Binding-site contacts:
Ligand atom C7 contacts residue DLY2 of chain 1.B at 3.0 Å.
Ligand atom O2 contacts residue ASP104 of chain 1.A at 3.8 Å.
Ligand atom O4 contacts residue GLU95 of chain 1.A at 3.4 Å (salt-bridge).
Ligand atom O4 contacts residue ASP99 of chain 1.A at 3.7 Å.
Ligand atom C7 contacts residue SER23 of chain 1.A at 3.0 Å.
Ligand atom C5 contacts residue DLY1 of chain 1.B at 3.3 Å.
Ligand atom O3 contacts residue ASP104 of chain 1.A at 3.0 Å (salt-bridge).
Ligand atom O4 contacts residue ASP104 of chain 1.A at 3.2 Å (salt-bridge).
Ligand atom O2 contacts residue CA1 of chain 1.I at 2.5 Å.
Ligand atom C7 contacts residue DAL3 of chain 1.B at 3.7 Å.
Ligand atom C4 contacts residue CA1 of chain 1.H at 3.3 Å.
Ligand atom O5 contacts residue SER22 of chain 1.A at 3.4 Å (h-bond).
Ligand atom O3 contacts residue CA1 of chain 1.H at 2.5 Å.
Ligand atom O2 contacts residue SER22 of chain 1.A at 3.4 Å.
Ligand atom C6 contacts residue DLY1 of chain 1.B at 2.4 Å.
Ligand atom C7 contacts residue DLY1 of chain 1.B at 1.3 Å.
Ligand atom O4 contacts residue ASP96 of chain 1.A at 2.6 Å (salt-bridge).
Ligand atom O7A contacts residue SER23 of chain 1.A at 2.8 Å (h-bond).
Ligand atom C4 contacts residue SER22 of chain 1.A at 3.6 Å.
Ligand atom O7A contacts residue DAL3 of chain 1.B at 2.8 Å (h-bond).
Ligand atom C3 contacts residue CA1 of chain 1.I at 3.4 Å.
Ligand atom C4 contacts residue ASP96 of chain 1.A at 3.5 Å.
Ligand atom C2 contacts residue CA1 of chain 1.I at 3.4 Å.
Ligand atom O4 contacts residue CA1 of chain 1.H at 2.5 Å.
Ligand atom O7A contacts residue DLY1 of chain 1.B at 2.3 Å (h-bond).
Ligand atom C1 contacts residue SER23 of chain 1.A at 3.8 Å.
Ligand atom C3 contacts residue CA1 of chain 1.H at 3.4 Å.
Ligand atom C1M contacts residue SER23 of chain 1.A at 3.6 Å.
Ligand atom C4 contacts residue ASP104 of chain 1.A at 3.2 Å.
Ligand atom O3 contacts residue CA1 of chain 1.I at 2.5 Å.
Ligand atom O2 contacts residue ASN21 of chain 1.A at 3.0 Å (h-bond).
Ligand atom C3 contacts residue ASP99 of chain 1.A at 3.2 Å.
Ligand atom C3 contacts residue ASP104 of chain 1.A at 3.7 Å.
Ligand atom O5 contacts residue SER23 of chain 1.A at 2.9 Å (h-bond).
Ligand atom O7A contacts residue DLY2 of chain 1.B at 3.0 Å (h-bond).
Ligand atom O3 contacts residue ASP99 of chain 1.A at 2.6 Å (salt-bridge).
Ligand atom C4 contacts residue CA1 of chain 1.I at 3.8 Å.
Ligand atom O3 contacts residue ASP101 of chain 1.A at 2.9 Å (salt-bridge).
Ligand atom C5 contacts residue ASP96 of chain 1.A at 3.7 Å.
Ligand atom C5 contacts residue SER22 of chain 1.A at 3.4 Å.

The small molecule below binds the protein below.
Small molecule (SMILES): C[C@@H]1O[C@@H](CC(=O)O)[C@@H](O)[C@H](O)[C@@H]1O

Sequence of chain 1.A:
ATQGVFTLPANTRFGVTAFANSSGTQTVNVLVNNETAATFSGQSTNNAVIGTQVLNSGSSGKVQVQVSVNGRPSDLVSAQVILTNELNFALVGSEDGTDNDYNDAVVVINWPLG